A protein and the small-molecule ligand that binds it are described below.
Small molecule (SMILES): CC1=C(/C=C/C(C)=C/C=C/C(C)=C/CO)C(C)(C)CCC1=O

Sequence of chain 1.A:
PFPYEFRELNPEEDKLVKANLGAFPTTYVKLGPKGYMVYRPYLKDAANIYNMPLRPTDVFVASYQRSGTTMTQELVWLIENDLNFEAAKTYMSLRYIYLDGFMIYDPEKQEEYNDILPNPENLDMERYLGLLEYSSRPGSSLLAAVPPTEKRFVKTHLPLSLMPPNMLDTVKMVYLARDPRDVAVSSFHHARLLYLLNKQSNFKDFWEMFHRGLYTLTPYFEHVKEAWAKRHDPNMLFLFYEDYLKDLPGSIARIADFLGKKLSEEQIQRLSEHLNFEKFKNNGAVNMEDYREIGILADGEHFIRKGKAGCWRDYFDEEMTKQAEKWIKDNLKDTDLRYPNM

Binding-site contacts:
Ligand atom C1 contacts residue LEU139 of chain 1.A at 4.2 Å (hydrophobic).
Ligand atom C14 contacts residue LYS162 of chain 1.A at 4.2 Å.
Ligand atom C2 contacts residue TYR135 of chain 1.A at 4.2 Å (hydrophobic).
Ligand atom C18 contacts residue LEU203 of chain 1.A at 4.3 Å (hydrophobic).
Ligand atom C11 contacts residue TYR105 of chain 1.A at 4.2 Å (hydrophobic).
Ligand atom O1 contacts residue TYR105 of chain 1.A at 3.5 Å (h-bond).
Ligand atom C2 contacts residue LEU139 of chain 1.A at 3.5 Å (hydrophobic).
Ligand atom C17 contacts residue ILE303 of chain 1.A at 4.0 Å (hydrophobic).
Ligand atom C20 contacts residue TYR105 of chain 1.A at 3.3 Å (hydrophobic).
Ligand atom C14 contacts residue TYR105 of chain 1.A at 4.1 Å (hydrophobic).
Ligand atom C18 contacts residue LEU201 of chain 1.A at 3.6 Å (hydrophobic).
Ligand atom C12 contacts residue HIS197 of chain 1.A at 3.9 Å.
Ligand atom C8 contacts residue ILE111 of chain 1.A at 4.3 Å (hydrophobic).
Ligand atom C13 contacts residue LYS162 of chain 1.A at 4.2 Å.
Ligand atom C16 contacts residue LEU139 of chain 1.A at 4.0 Å (hydrophobic).
Ligand atom O2 contacts residue PHE31 of chain 1.A at 3.9 Å.
Ligand atom C16 contacts residue SER142 of chain 1.A at 4.1 Å.
Ligand atom C15 contacts residue HIS197 of chain 1.A at 4.0 Å.
Ligand atom C13 contacts residue HIS197 of chain 1.A at 4.0 Å.
Ligand atom C15 contacts residue LYS162 of chain 1.A at 3.2 Å.
Ligand atom C3 contacts residue TYR135 of chain 1.A at 4.2 Å (hydrophobic).
Ligand atom C15 contacts residue HIS164 of chain 1.A at 4.0 Å.
Ligand atom C20 contacts residue LYS162 of chain 1.A at 3.2 Å.
Ligand atom C14 contacts residue PHE310 of chain 1.A at 3.9 Å (hydrophobic).
Ligand atom O2 contacts residue LEU201 of chain 1.A at 3.8 Å.
Ligand atom C16 contacts residue TYR112 of chain 1.A at 4.0 Å (hydrophobic).
Ligand atom C10 contacts residue LEU201 of chain 1.A at 3.8 Å (hydrophobic).
Ligand atom C12 contacts residue LEU201 of chain 1.A at 3.9 Å (hydrophobic).
Ligand atom C15 contacts residue PHE310 of chain 1.A at 3.6 Å (hydrophobic).
Ligand atom C17 contacts residue LEU138 of chain 1.A at 3.4 Å (hydrophobic).
Ligand atom C13 contacts residue TYR105 of chain 1.A at 3.8 Å (hydrophobic).
Ligand atom C15 contacts residue TYR105 of chain 1.A at 4.4 Å (hydrophobic).
Ligand atom C8 contacts residue LEU201 of chain 1.A at 4.2 Å (hydrophobic).
Ligand atom O1 contacts residue LYS162 of chain 1.A at 2.6 Å (salt-bridge).
Ligand atom C3 contacts residue TYR120 of chain 1.A at 3.8 Å (hydrophobic).
Ligand atom C12 contacts residue TYR105 of chain 1.A at 4.3 Å (hydrophobic).
Ligand atom C17 contacts residue LEU139 of chain 1.A at 4.2 Å (hydrophobic).
Ligand atom C14 contacts residue HIS197 of chain 1.A at 3.1 Å.
Ligand atom O2 contacts residue TYR120 of chain 1.A at 4.4 Å.
Ligand atom O1 contacts residue HIS164 of chain 1.A at 2.9 Å (h-bond).